The small molecule below binds the protein below.
Small molecule (SMILES): CC(=O)N[C@H]1CO[C@H](CO[C@@H]2O[C@@H](C)[C@@H](O)[C@@H](O)[C@@H]2O)[C@@H](O)[C@@H]1O

Binding-site contacts:
Ligand atom O7 contacts residue ASN58 of chain 3.D at 3.8 Å.
Ligand atom C1 contacts residue SER60 of chain 3.D at 4.2 Å.
Ligand atom O5 contacts residue GLY62 of chain 3.D at 4.4 Å.
Ligand atom O2 contacts residue ASP81 of chain 3.A at 3.5 Å (salt-bridge).
Ligand atom O5 contacts residue SER61 of chain 3.D at 4.4 Å.
Ligand atom C7 contacts residue ASN58 of chain 3.D at 3.5 Å.
Ligand atom C2 contacts residue ASN58 of chain 3.D at 2.5 Å.
Ligand atom C1 contacts residue SER60 of chain 3.D at 4.2 Å.
Ligand atom O5 contacts residue SER60 of chain 3.D at 3.9 Å.
Ligand atom C4 contacts residue ASN58 of chain 3.D at 4.2 Å.
Ligand atom C6 contacts residue SER61 of chain 3.D at 3.6 Å.
Ligand atom O5 contacts residue SER60 of chain 3.D at 3.9 Å.
Ligand atom C3 contacts residue ASN58 of chain 3.D at 3.8 Å.
Ligand atom N2 contacts residue ASN58 of chain 3.D at 2.9 Å (h-bond).
Ligand atom O5 contacts residue ASN58 of chain 3.D at 2.4 Å (h-bond).
Ligand atom O5 contacts residue SER61 of chain 3.D at 3.9 Å.
Ligand atom C6 contacts residue SER60 of chain 3.D at 3.7 Å.
Ligand atom C5 contacts residue SER60 of chain 3.D at 3.9 Å.
Ligand atom C2 contacts residue ASP81 of chain 3.A at 3.4 Å.
Ligand atom C5 contacts residue ASN58 of chain 3.D at 3.7 Å.
Ligand atom O5 contacts residue ASP81 of chain 3.A at 4.4 Å.
Ligand atom C1 contacts residue ASN58 of chain 3.D at 1.4 Å.
Ligand atom C1 contacts residue ASP81 of chain 3.A at 3.8 Å.
Ligand atom C6 contacts residue ASN58 of chain 3.D at 4.2 Å.

Sequence of chain 3.A:
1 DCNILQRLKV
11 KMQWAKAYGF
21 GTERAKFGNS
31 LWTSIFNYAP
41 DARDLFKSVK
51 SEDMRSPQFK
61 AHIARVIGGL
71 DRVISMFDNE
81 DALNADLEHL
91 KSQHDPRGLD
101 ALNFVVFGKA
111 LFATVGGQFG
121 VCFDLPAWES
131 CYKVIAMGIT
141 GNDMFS

Sequence of chain 3.D:
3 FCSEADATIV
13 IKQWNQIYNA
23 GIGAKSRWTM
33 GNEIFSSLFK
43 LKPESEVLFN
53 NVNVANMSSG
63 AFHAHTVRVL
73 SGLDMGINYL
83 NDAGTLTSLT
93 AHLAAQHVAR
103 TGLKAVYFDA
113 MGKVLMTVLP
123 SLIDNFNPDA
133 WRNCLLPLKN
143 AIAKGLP